Binding-site contacts:
Ligand atom C3 contacts residue THR1 of chain 1.BA at 2.5 Å.
Ligand atom CA contacts residue THR1 of chain 1.BA at 2.4 Å.
Ligand atom CA contacts residue GLY47 of chain 1.BA at 3.3 Å.
Ligand atom O contacts residue ALA49 of chain 1.BA at 3.1 Å (h-bond).
Ligand atom CB contacts residue THR1 of chain 1.BA at 2.7 Å.
Ligand atom CD1 contacts residue SER118 of chain 1.V at 3.5 Å.
Ligand atom O contacts residue THR1 of chain 1.BA at 3.2 Å (h-bond).
Ligand atom CE2 contacts residue ALA49 of chain 1.BA at 3.6 Å (hydrophobic).
Ligand atom CD2 contacts residue THR20 of chain 1.BA at 3.8 Å.
Ligand atom CD1 contacts residue ARG45 of chain 1.BA at 3.5 Å.
Ligand atom C contacts residue THR21 of chain 1.BA at 3.7 Å.
Ligand atom O contacts residue THR20 of chain 1.BA at 3.2 Å.
Ligand atom O contacts residue SER46 of chain 1.BA at 3.6 Å.
Ligand atom N contacts residue GLY47 of chain 1.BA at 2.9 Å (h-bond).
Ligand atom CB contacts residue GLY47 of chain 1.BA at 3.8 Å.
Ligand atom C2 contacts residue THR1 of chain 1.BA at 1.5 Å.
Ligand atom O contacts residue GLY47 of chain 1.BA at 3.0 Å (h-bond).
Ligand atom CD1 contacts residue LYS33 of chain 1.BA at 3.8 Å.
Ligand atom CB contacts residue GLY47 of chain 1.BA at 3.8 Å.
Ligand atom CE2 contacts residue THR31 of chain 1.BA at 3.8 Å.
Ligand atom N contacts residue THR1 of chain 1.BA at 3.6 Å.
Ligand atom CD2 contacts residue THR22 of chain 1.BA at 3.6 Å.
Ligand atom O contacts residue THR1 of chain 1.BA at 2.3 Å (h-bond).
Ligand atom CE1 contacts residue LYS33 of chain 1.BA at 3.7 Å.
Ligand atom CD2 contacts residue THR21 of chain 1.BA at 3.8 Å.
Ligand atom C contacts residue GLY47 of chain 1.BA at 3.5 Å.
Ligand atom O contacts residue THR21 of chain 1.BA at 3.7 Å.
Ligand atom CZ contacts residue THR31 of chain 1.BA at 3.7 Å.
Ligand atom N contacts residue THR21 of chain 1.BA at 3.0 Å (h-bond).
Ligand atom CG contacts residue THR1 of chain 1.BA at 3.8 Å.
Ligand atom C contacts residue THR1 of chain 1.BA at 1.4 Å.
Ligand atom C1 contacts residue THR1 of chain 1.BA at 2.5 Å.
Ligand atom O contacts residue THR21 of chain 1.BA at 3.1 Å (h-bond).
Ligand atom CE1 contacts residue ARG45 of chain 1.BA at 3.4 Å.
Ligand atom CZ contacts residue ARG45 of chain 1.BA at 3.6 Å.
Ligand atom CA contacts residue THR21 of chain 1.BA at 3.4 Å.
Ligand atom C3 contacts residue ARG19 of chain 1.BA at 3.4 Å.
Ligand atom C3 contacts residue SER168 of chain 1.BA at 3.2 Å.
Ligand atom CD1 contacts residue HIS114 of chain 1.V at 3.8 Å.
Ligand atom O contacts residue SER168 of chain 1.BA at 3.6 Å.

Sequence of chain 1.V:
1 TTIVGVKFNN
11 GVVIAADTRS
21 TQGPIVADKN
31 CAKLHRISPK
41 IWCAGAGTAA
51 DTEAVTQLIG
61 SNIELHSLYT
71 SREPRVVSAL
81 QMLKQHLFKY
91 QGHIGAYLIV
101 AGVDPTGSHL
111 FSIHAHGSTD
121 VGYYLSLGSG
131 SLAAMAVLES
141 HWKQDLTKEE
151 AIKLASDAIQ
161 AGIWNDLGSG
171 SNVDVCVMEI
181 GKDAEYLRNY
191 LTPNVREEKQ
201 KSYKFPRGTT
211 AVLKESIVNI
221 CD

Sequence of chain 1.BA:
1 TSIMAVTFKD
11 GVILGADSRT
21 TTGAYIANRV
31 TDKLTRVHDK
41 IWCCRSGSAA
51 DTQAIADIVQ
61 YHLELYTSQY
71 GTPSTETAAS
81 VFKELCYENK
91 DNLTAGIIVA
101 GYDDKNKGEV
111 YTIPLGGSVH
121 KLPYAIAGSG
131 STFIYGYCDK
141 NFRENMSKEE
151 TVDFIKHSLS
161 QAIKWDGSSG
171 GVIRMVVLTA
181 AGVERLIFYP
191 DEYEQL

The small molecule below binds the protein below.
Small molecule (SMILES): CC(=O)N[C@@H](CC(C)C)C(=O)N[C@@H](C)C(=O)N[C@@H](Cc1ccccc1)[C@@H](O)[C@H](C)CO